Binding-site contacts:
Ligand atom S2 contacts residue GLU45 of chain 1.B at 3.6 Å.
Ligand atom C15 contacts residue TYR50 of chain 1.B at 3.6 Å (hydrophobic).
Ligand atom C3 contacts residue VAL75 of chain 1.B at 3.7 Å (hydrophobic).
Ligand atom C40 contacts residue GLY87 of chain 1.B at 3.7 Å.
Ligand atom N6 contacts residue GLU45 of chain 1.B at 2.8 Å (salt-bridge).
Ligand atom N3 contacts residue ASN85 of chain 1.B at 3.6 Å.
Ligand atom O3 contacts residue GLY87 of chain 1.B at 3.2 Å (h-bond).
Ligand atom C2 contacts residue PHE95 of chain 1.B at 3.4 Å (hydrophobic).
Ligand atom C22 contacts residue ASN85 of chain 1.B at 3.7 Å.
Ligand atom C7 contacts residue LEU57 of chain 1.B at 3.5 Å (hydrophobic).
Ligand atom C22 contacts residue GLY87 of chain 1.B at 3.5 Å.
Ligand atom C9 contacts residue PHE46 of chain 1.B at 3.8 Å (hydrophobic).
Ligand atom C9 contacts residue LEU57 of chain 1.B at 3.7 Å (hydrophobic).
Ligand atom C35 contacts residue TYR144 of chain 1.B at 3.5 Å (hydrophobic).
Ligand atom C20 contacts residue TYR50 of chain 1.B at 3.4 Å (hydrophobic).
Ligand atom C28 contacts residue TYR144 of chain 1.B at 3.3 Å (hydrophobic).
Ligand atom C29 contacts residue TYR144 of chain 1.B at 3.6 Å (hydrophobic).
Ligand atom O4 contacts residue TRP86 of chain 1.B at 3.6 Å.
Ligand atom C8 contacts residue LEU57 of chain 1.B at 3.0 Å (hydrophobic).
Ligand atom C30 contacts residue GLY87 of chain 1.B at 3.5 Å.
Ligand atom O3 contacts residue TRP86 of chain 1.B at 3.8 Å.
Ligand atom C6 contacts residue LEU57 of chain 1.B at 3.7 Å (hydrophobic).
Ligand atom C34 contacts residue GLU45 of chain 1.B at 3.2 Å.
Ligand atom O4 contacts residue PHE140 of chain 1.B at 3.2 Å.
Ligand atom C19 contacts residue TYR50 of chain 1.B at 3.5 Å (hydrophobic).
Ligand atom N4 contacts residue TYR144 of chain 1.B at 3.5 Å.
Ligand atom N3 contacts residue GLY87 of chain 1.B at 3.4 Å.
Ligand atom S2 contacts residue ARG49 of chain 1.B at 3.8 Å.
Ligand atom C36 contacts residue GLU45 of chain 1.B at 3.6 Å.
Ligand atom O4 contacts residue TYR144 of chain 1.B at 3.6 Å.
Ligand atom C30 contacts residue TYR144 of chain 1.B at 3.7 Å (hydrophobic).
Ligand atom C25 contacts residue TYR144 of chain 1.B at 3.7 Å (hydrophobic).
Ligand atom C4 contacts residue VAL75 of chain 1.B at 3.8 Å (hydrophobic).
Ligand atom C27 contacts residue TYR144 of chain 1.B at 3.5 Å (hydrophobic).
Ligand atom C33 contacts residue GLU45 of chain 1.B at 3.2 Å.
Ligand atom O4 contacts residue VAL90 of chain 1.B at 3.5 Å.
Ligand atom C40 contacts residue PHE46 of chain 1.B at 3.7 Å (hydrophobic).
Ligand atom N5 contacts residue TYR144 of chain 1.B at 3.2 Å.
Ligand atom O3 contacts residue ASN85 of chain 1.B at 3.6 Å.
Ligand atom O5 contacts residue TYR144 of chain 1.B at 3.6 Å.

Sequence of chain 1.B:
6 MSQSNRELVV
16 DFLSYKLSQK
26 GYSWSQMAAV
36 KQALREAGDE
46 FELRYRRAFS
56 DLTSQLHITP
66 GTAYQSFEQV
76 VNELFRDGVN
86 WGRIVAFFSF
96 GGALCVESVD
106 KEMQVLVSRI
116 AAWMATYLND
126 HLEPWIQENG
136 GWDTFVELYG

This small molecule binds to this protein.
Small molecule (SMILES): CN(C)CC[C@H](CSc1ccccc1)Nc1ccc(S(=O)(=O)NC(=O)c2ccc(N3CCN(Cc4cccc(-c5ccccc5)c4)CC3)cc2)cc1[N+](=O)[O-]